Sequence of chain 1.D:
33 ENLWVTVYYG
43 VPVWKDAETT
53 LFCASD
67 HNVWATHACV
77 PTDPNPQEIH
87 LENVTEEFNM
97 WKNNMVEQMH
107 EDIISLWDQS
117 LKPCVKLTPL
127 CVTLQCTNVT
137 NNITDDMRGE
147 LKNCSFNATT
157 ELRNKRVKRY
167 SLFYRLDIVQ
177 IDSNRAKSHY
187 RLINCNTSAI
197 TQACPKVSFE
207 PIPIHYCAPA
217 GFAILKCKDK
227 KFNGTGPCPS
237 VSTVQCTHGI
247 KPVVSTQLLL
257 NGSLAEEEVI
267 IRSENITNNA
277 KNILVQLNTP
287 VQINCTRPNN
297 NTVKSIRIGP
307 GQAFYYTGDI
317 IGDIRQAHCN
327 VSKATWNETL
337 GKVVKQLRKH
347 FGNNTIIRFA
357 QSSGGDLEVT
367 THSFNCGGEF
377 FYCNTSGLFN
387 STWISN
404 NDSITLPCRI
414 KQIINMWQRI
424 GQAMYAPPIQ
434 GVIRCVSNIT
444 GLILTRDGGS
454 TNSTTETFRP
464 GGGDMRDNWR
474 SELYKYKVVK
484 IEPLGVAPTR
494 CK

Binding-site contacts:
Ligand atom C1 contacts residue ASN290 of chain 1.D at 1.5 Å.
Ligand atom N2 contacts residue GLN288 of chain 1.D at 2.9 Å (h-bond).
Ligand atom C8 contacts residue SER328 of chain 1.D at 4.1 Å.
Ligand atom O5 contacts residue ASN290 of chain 1.D at 2.5 Å (h-bond).
Ligand atom C7 contacts residue GLN288 of chain 1.D at 3.9 Å.
Ligand atom C2 contacts residue GLN288 of chain 1.D at 3.7 Å.
Ligand atom C1 contacts residue GLN288 of chain 1.D at 4.1 Å.
Ligand atom C3 contacts residue GLN288 of chain 1.D at 3.5 Å.
Ligand atom C8 contacts residue ASN290 of chain 1.D at 3.7 Å.
Ligand atom N2 contacts residue ASN290 of chain 1.D at 3.0 Å (h-bond).
Ligand atom O7 contacts residue ASN290 of chain 1.D at 3.4 Å (h-bond).
Ligand atom C2 contacts residue ASN290 of chain 1.D at 2.5 Å.
Ligand atom C8 contacts residue VAL327 of chain 1.D at 4.3 Å (hydrophobic).
Ligand atom C5 contacts residue ASN290 of chain 1.D at 3.8 Å.
Ligand atom O3 contacts residue GLN288 of chain 1.D at 3.9 Å.
Ligand atom C8 contacts residue GLN288 of chain 1.D at 3.3 Å.
Ligand atom C3 contacts residue ASN290 of chain 1.D at 3.9 Å.
Ligand atom C7 contacts residue ASN290 of chain 1.D at 3.3 Å.
Ligand atom C8 contacts residue ASN326 of chain 1.D at 3.7 Å.
Ligand atom C4 contacts residue ASN290 of chain 1.D at 4.4 Å.

A small-molecule ligand and the protein it binds are described below.
Small molecule (SMILES): CC(=O)N[C@@H]1[C@@H](O)[C@H](O)[C@@H](CO)O[C@H]1O